Sequence of chain 2.M:
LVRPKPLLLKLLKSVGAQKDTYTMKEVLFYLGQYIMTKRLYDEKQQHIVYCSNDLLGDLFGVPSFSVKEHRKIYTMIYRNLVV

Sequence of chain 1.M:
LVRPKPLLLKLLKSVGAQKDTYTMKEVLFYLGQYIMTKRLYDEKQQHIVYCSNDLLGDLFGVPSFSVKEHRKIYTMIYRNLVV

A small-molecule ligand and the protein it binds are described below.
Small molecule (SMILES): CC(C)C[C@H](NC(=O)[C@H](C)NC(=O)[C@H](CC1=CN=C2C=CC=CC12)NC(=O)[C@H](Cc1ccc(O)cc1)NC(=O)[C@H](CCC(=O)O)NC(=O)[C@H](C)NC(=O)[C@H](Cc1ccccc1)NC(=O)[C@H](CO)NC(=O)[C@@H](N)[C@@H](C)O)C(=O)N[C@@H](CC(C)C)C(=O)N[C@H](C=O)CO

Binding-site contacts:
Ligand atom CE2 contacts residue GLY34 of chain 1.M at 3.6 Å.
Ligand atom CZ2 contacts residue LEU33 of chain 1.M at 3.6 Å (hydrophobic).
Ligand atom N contacts residue GLN35 of chain 2.M at 3.1 Å (h-bond).
Ligand atom N contacts residue GLN48 of chain 1.M at 2.8 Å (h-bond).
Ligand atom OG contacts residue LEU30 of chain 1.M at 3.3 Å.
Ligand atom C contacts residue TYR76 of chain 1.M at 3.4 Å (hydrophobic).
Ligand atom CA contacts residue TYR32 of chain 2.M at 3.5 Å (hydrophobic).
Ligand atom CE2 contacts residue LEU30 of chain 1.M at 3.5 Å (hydrophobic).
Ligand atom OE1 contacts residue PHE31 of chain 2.M at 3.6 Å.
Ligand atom NE1 contacts residue LEU30 of chain 1.M at 2.6 Å (h-bond).
Ligand atom CD1 contacts residue GLY34 of chain 1.M at 3.5 Å.
Ligand atom CB contacts residue PHE31 of chain 2.M at 3.6 Å (hydrophobic).
Ligand atom CD1 contacts residue HIS49 of chain 1.M at 3.6 Å.
Ligand atom C contacts residue VAL69 of chain 1.M at 3.6 Å (hydrophobic).
Ligand atom CE2 contacts residue GLY34 of chain 1.M at 3.5 Å.
Ligand atom CZ contacts residue ILE37 of chain 1.M at 3.3 Å (hydrophobic).
Ligand atom C contacts residue GLN48 of chain 1.M at 3.4 Å.
Ligand atom CB contacts residue TYR32 of chain 2.M at 3.4 Å (hydrophobic).
Ligand atom CB contacts residue PHE31 of chain 2.M at 3.4 Å (hydrophobic).
Ligand atom CB contacts residue GLN35 of chain 2.M at 3.4 Å.
Ligand atom NE1 contacts residue GLY34 of chain 1.M at 3.2 Å.
Ligand atom CD2 contacts residue HIS49 of chain 1.M at 3.6 Å.
Ligand atom CA contacts residue GLN48 of chain 1.M at 3.6 Å.
Ligand atom O contacts residue HIS72 of chain 1.M at 3.2 Å.
Ligand atom CA contacts residue GLN48 of chain 1.M at 3.4 Å.
Ligand atom N contacts residue TYR32 of chain 2.M at 3.3 Å (h-bond).
Ligand atom O contacts residue TYR76 of chain 1.M at 2.6 Å (h-bond).
Ligand atom O contacts residue GLN48 of chain 1.M at 3.6 Å.
Ligand atom CD contacts residue PHE31 of chain 2.M at 3.6 Å (hydrophobic).
Ligand atom CD1 contacts residue GLN48 of chain 1.M at 3.4 Å.
Ligand atom CD2 contacts residue MET38 of chain 1.M at 3.5 Å (hydrophobic).
Ligand atom CZ2 contacts residue GLY34 of chain 1.M at 3.6 Å.
Ligand atom CE1 contacts residue ILE37 of chain 1.M at 3.4 Å (hydrophobic).
Ligand atom CB contacts residue GLN48 of chain 1.M at 3.4 Å.
Ligand atom O contacts residue VAL69 of chain 1.M at 3.4 Å.
Ligand atom OG contacts residue PHE31 of chain 2.M at 3.4 Å.
Ligand atom C contacts residue TYR32 of chain 2.M at 3.5 Å (hydrophobic).
Ligand atom CB contacts residue GLN35 of chain 2.M at 3.6 Å.
Ligand atom CG contacts residue PHE31 of chain 2.M at 3.5 Å (hydrophobic).
Ligand atom N contacts residue GLN35 of chain 2.M at 3.0 Å (h-bond).